Binding-site contacts:
Ligand atom N6 contacts residue ASN130 of chain 1.C at 3.0 Å.
Ligand atom O1A contacts residue LYS163 of chain 1.C at 2.8 Å (salt-bridge).
Ligand atom O2A contacts residue MG1 of chain 1.U at 3.2 Å.
Ligand atom C1' contacts residue SER331 of chain 1.C at 3.1 Å.
Ligand atom PB contacts residue GLY162 of chain 1.C at 3.5 Å.
Ligand atom PG contacts residue ARG273 of chain 1.C at 3.2 Å.
Ligand atom O3B contacts residue MG1 of chain 1.U at 3.4 Å.
Ligand atom O1A contacts residue GLY162 of chain 1.C at 2.8 Å.
Ligand atom O2B contacts residue SER161 of chain 1.C at 3.0 Å (h-bond).
Ligand atom O1G contacts residue LYS163 of chain 1.C at 3.1 Å.
Ligand atom O3G contacts residue ARG273 of chain 1.C at 2.1 Å (salt-bridge).
Ligand atom O1B contacts residue THR164 of chain 1.C at 2.8 Å (h-bond).
Ligand atom O3G contacts residue LEU159 of chain 1.C at 3.5 Å.
Ligand atom N3 contacts residue ALA127 of chain 1.C at 3.5 Å.
Ligand atom O5' contacts residue TRP165 of chain 1.C at 3.6 Å.
Ligand atom PG contacts residue MG1 of chain 1.U at 3.5 Å.
Ligand atom N3 contacts residue SER331 of chain 1.C at 3.5 Å (h-bond).
Ligand atom N1 contacts residue ALA127 of chain 1.C at 3.2 Å.
Ligand atom O1A contacts residue THR164 of chain 1.C at 2.7 Å (h-bond).
Ligand atom C2 contacts residue TYR310 of chain 1.C at 2.7 Å (hydrophobic).
Ligand atom O2B contacts residue GLY162 of chain 1.C at 3.1 Å (h-bond).
Ligand atom O3B contacts residue GLY160 of chain 1.C at 2.9 Å (h-bond).
Ligand atom O2B contacts residue GLY160 of chain 1.C at 3.1 Å (h-bond).
Ligand atom PA contacts residue GLY162 of chain 1.C at 3.5 Å.
Ligand atom O1A contacts residue TRP165 of chain 1.C at 2.9 Å (h-bond).
Ligand atom O1G contacts residue GLY160 of chain 1.C at 3.0 Å (h-bond).
Ligand atom C2 contacts residue ALA127 of chain 1.C at 2.8 Å (hydrophobic).
Ligand atom O3' contacts residue SER331 of chain 1.C at 3.1 Å.
Ligand atom PG contacts residue GLY160 of chain 1.C at 3.4 Å.
Ligand atom N7 contacts residue ARG133 of chain 1.C at 3.4 Å (salt-bridge).
Ligand atom N3 contacts residue TYR310 of chain 1.C at 2.7 Å (h-bond).
Ligand atom PB contacts residue GLY160 of chain 1.C at 3.4 Å.
Ligand atom O2G contacts residue MG1 of chain 1.U at 2.3 Å.
Ligand atom O1B contacts residue MG1 of chain 1.U at 2.3 Å.
Ligand atom PB contacts residue MG1 of chain 1.U at 3.5 Å.
Ligand atom O1G contacts residue LEU159 of chain 1.C at 3.3 Å.
Ligand atom N1 contacts residue ASN130 of chain 1.C at 3.5 Å.
Ligand atom O2B contacts residue LYS163 of chain 1.C at 3.0 Å.
Ligand atom O3A contacts residue GLY162 of chain 1.C at 2.9 Å (h-bond).
Ligand atom O3A contacts residue GLY160 of chain 1.C at 3.2 Å.

Sequence of chain 1.C:
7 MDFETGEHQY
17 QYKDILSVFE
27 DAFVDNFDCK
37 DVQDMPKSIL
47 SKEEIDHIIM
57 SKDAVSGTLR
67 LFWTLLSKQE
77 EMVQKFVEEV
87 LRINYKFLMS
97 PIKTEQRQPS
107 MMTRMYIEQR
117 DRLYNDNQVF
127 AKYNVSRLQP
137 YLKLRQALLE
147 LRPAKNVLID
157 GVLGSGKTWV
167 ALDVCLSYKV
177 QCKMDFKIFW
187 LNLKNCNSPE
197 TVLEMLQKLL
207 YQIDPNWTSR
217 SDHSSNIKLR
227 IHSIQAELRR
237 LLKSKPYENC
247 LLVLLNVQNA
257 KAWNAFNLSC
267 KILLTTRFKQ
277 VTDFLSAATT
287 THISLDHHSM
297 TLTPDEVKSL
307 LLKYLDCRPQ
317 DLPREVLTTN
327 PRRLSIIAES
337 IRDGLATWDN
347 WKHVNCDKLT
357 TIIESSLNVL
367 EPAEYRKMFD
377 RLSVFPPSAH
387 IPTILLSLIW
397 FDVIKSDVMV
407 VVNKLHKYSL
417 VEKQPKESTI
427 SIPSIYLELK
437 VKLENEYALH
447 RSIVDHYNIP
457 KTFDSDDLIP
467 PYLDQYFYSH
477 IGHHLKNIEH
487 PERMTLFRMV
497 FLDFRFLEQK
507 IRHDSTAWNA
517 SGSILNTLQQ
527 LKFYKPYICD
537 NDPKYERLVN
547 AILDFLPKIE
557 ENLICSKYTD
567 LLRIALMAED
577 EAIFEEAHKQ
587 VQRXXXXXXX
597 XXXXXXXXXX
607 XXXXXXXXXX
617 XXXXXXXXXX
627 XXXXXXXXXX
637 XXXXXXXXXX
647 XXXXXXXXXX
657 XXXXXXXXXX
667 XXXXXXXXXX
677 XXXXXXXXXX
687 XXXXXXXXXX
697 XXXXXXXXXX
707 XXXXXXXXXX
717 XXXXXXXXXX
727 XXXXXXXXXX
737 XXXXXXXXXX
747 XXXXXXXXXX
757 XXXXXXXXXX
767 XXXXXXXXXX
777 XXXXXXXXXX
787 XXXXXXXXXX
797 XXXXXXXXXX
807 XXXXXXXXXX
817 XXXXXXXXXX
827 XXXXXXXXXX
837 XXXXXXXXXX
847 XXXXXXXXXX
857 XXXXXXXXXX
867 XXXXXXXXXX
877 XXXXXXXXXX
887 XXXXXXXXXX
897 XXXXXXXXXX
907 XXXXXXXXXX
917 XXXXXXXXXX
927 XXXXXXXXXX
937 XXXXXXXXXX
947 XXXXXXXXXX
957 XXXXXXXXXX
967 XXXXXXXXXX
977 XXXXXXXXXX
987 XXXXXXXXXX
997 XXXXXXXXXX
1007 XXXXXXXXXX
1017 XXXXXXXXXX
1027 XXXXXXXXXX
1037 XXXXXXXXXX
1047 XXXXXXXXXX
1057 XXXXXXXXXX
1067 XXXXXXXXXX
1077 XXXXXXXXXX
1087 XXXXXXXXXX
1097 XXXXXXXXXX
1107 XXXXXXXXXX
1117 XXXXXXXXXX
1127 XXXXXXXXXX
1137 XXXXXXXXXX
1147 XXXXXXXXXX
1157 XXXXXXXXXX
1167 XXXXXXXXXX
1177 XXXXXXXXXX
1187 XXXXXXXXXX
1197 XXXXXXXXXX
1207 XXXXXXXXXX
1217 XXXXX

A protein and the small-molecule ligand that binds it are described below.
Small molecule (SMILES): Nc1ncnc2c1ncn2[C@H]1C[C@H](O)[C@@H](CO[P](=O)(O)O[P](=O)(O)OP(=O)(O)O)O1